Binding-site contacts:
Ligand atom C23 contacts residue CYS145 of chain 1.A at 3.2 Å (hydrophobic).
Ligand atom F1 contacts residue THR190 of chain 1.A at 3.3 Å.
Ligand atom F2 contacts residue GLN192 of chain 1.A at 3.3 Å.
Ligand atom O4 contacts residue CYS145 of chain 1.A at 2.8 Å (h-bond).
Ligand atom F3 contacts residue LEU167 of chain 1.A at 3.3 Å.
Ligand atom C20 contacts residue THR26 of chain 1.A at 3.3 Å.
Ligand atom O3 contacts residue GLU166 of chain 1.A at 2.8 Å (salt-bridge).
Ligand atom C16 contacts residue MET165 of chain 1.A at 3.7 Å (hydrophobic).
Ligand atom C24 contacts residue ASN142 of chain 1.A at 3.2 Å.
Ligand atom O6 contacts residue GLU166 of chain 1.A at 3.6 Å.
Ligand atom C16 contacts residue GLU166 of chain 1.A at 3.5 Å.
Ligand atom N3 contacts residue CYS145 of chain 1.A at 3.2 Å (h-bond).
Ligand atom C19 contacts residue GLY143 of chain 1.A at 3.7 Å.
Ligand atom O6 contacts residue HIS163 of chain 1.A at 2.7 Å (h-bond).
Ligand atom N3 contacts residue HIS164 of chain 1.A at 2.9 Å (h-bond).
Ligand atom F2 contacts residue THR190 of chain 1.A at 3.1 Å.
Ligand atom C16 contacts residue THR190 of chain 1.A at 3.6 Å.
Ligand atom F2 contacts residue MET165 of chain 1.A at 2.9 Å.
Ligand atom C26 contacts residue GLU166 of chain 1.A at 3.3 Å.
Ligand atom O2 contacts residue GLN189 of chain 1.A at 3.4 Å.
Ligand atom F3 contacts residue GLU166 of chain 1.A at 2.5 Å.
Ligand atom C15 contacts residue GLU166 of chain 1.A at 3.7 Å.
Ligand atom C26 contacts residue PHE140 of chain 1.A at 3.6 Å (hydrophobic).
Ligand atom F3 contacts residue MET165 of chain 1.A at 3.4 Å.
Ligand atom C13 contacts residue GLU166 of chain 1.A at 3.4 Å.
Ligand atom N4 contacts residue ASN142 of chain 1.A at 3.7 Å.
Ligand atom C20 contacts residue GLY143 of chain 1.A at 3.5 Å.
Ligand atom C7 contacts residue HIS41 of chain 1.A at 3.5 Å.
Ligand atom C1 contacts residue HIS164 of chain 1.A at 3.6 Å.
Ligand atom O5 contacts residue GLY143 of chain 1.A at 2.7 Å (h-bond).
Ligand atom C18 contacts residue CYS145 of chain 1.A at 1.9 Å (hydrophobic).
Ligand atom C19 contacts residue CYS145 of chain 1.A at 2.9 Å (hydrophobic).
Ligand atom O5 contacts residue SER144 of chain 1.A at 3.2 Å (h-bond).
Ligand atom O2 contacts residue THR190 of chain 1.A at 3.6 Å.
Ligand atom O5 contacts residue CYS145 of chain 1.A at 3.1 Å (h-bond).
Ligand atom O3 contacts residue MET165 of chain 1.A at 3.2 Å.
Ligand atom N2 contacts residue GLU166 of chain 1.A at 2.9 Å (salt-bridge).
Ligand atom O4 contacts residue HIS41 of chain 1.A at 2.8 Å (h-bond).
Ligand atom C2 contacts residue HIS164 of chain 1.A at 3.4 Å.
Ligand atom C17 contacts residue CYS145 of chain 1.A at 2.9 Å (hydrophobic).

Sequence of chain 1.A:
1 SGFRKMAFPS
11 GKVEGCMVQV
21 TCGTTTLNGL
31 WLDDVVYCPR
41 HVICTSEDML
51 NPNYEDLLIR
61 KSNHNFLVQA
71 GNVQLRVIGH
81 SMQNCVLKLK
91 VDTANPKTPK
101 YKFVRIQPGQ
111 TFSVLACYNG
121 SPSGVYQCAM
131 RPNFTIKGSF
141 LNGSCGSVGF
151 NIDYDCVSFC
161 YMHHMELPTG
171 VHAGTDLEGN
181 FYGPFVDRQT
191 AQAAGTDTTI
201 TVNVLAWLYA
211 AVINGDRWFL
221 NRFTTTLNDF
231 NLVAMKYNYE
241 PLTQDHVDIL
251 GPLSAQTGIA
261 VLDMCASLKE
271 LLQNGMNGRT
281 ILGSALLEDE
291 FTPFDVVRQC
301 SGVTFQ

Sequence of chain 2.A:
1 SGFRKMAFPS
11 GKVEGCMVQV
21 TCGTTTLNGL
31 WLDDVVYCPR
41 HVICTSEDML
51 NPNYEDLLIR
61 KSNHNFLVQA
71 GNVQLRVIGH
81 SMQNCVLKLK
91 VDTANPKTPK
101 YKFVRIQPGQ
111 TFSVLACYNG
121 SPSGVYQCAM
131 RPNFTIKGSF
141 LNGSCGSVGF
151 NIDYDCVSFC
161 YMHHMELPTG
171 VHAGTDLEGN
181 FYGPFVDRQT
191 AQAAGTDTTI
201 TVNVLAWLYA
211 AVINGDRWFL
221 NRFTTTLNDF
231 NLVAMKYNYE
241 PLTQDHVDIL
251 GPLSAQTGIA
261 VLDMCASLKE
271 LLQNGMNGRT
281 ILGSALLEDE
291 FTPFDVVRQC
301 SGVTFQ

A small-molecule ligand and the protein it binds are described below.
Small molecule (SMILES): CC(C)(C)[C@H](NC(=O)C(F)(F)F)C(=O)N1C[C@H]2[C@@H]([C@H]1C(=O)N[C@@H](CN1CCCC1=O)[C@@H](O)C(=O)N1CCC1)C2(C)C